Sequence of chain 1.A:
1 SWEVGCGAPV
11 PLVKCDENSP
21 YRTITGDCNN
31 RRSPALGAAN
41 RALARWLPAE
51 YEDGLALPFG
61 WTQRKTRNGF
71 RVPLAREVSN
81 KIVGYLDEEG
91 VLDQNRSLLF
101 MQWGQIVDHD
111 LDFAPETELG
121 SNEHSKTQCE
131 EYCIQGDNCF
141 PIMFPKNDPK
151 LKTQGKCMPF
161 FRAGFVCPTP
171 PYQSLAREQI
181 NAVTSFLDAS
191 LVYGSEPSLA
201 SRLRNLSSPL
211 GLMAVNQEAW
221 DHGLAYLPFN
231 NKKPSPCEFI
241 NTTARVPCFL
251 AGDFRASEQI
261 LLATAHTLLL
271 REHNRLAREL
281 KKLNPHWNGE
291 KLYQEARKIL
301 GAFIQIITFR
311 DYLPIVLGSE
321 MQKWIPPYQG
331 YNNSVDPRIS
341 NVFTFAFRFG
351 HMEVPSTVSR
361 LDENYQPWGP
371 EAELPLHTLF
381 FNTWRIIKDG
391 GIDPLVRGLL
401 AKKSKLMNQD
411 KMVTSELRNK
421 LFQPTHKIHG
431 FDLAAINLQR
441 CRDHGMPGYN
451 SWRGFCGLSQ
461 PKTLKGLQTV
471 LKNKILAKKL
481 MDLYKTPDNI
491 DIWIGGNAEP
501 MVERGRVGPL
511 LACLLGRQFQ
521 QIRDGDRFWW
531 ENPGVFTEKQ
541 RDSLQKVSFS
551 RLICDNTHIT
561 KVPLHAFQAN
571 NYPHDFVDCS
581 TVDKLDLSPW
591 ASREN

A protein and the small-molecule ligand that binds it are described below.
Small molecule (SMILES): CC(=O)N[C@H]1[C@H](O[C@H]2[C@H](O)[C@@H](NC(C)=O)CO[C@@H]2CO)O[C@H](CO)[C@@H](O)[C@@H]1O

Binding-site contacts:
Ligand atom C1 contacts residue SER208 of chain 1.A at 3.4 Å.
Ligand atom C8 contacts residue ALA214 of chain 1.A at 4.3 Å (hydrophobic).
Ligand atom O6 contacts residue LEU212 of chain 1.A at 4.1 Å.
Ligand atom C7 contacts residue ALA214 of chain 1.A at 4.2 Å (hydrophobic).
Ligand atom C6 contacts residue LEU210 of chain 1.A at 4.2 Å (hydrophobic).
Ligand atom C5 contacts residue ASN205 of chain 1.A at 3.6 Å.
Ligand atom C5 contacts residue SER208 of chain 1.A at 3.7 Å.
Ligand atom O7 contacts residue VAL215 of chain 1.A at 3.0 Å (h-bond).
Ligand atom C6 contacts residue TRP220 of chain 1.A at 3.9 Å (hydrophobic).
Ligand atom C6 contacts residue SER208 of chain 1.A at 3.9 Å.
Ligand atom C8 contacts residue GLN217 of chain 1.A at 3.2 Å.
Ligand atom O5 contacts residue SER208 of chain 1.A at 2.9 Å (h-bond).
Ligand atom C2 contacts residue GLN217 of chain 1.A at 4.5 Å.
Ligand atom O6 contacts residue GLN217 of chain 1.A at 4.1 Å.
Ligand atom O6 contacts residue TRP220 of chain 1.A at 3.6 Å.
Ligand atom O7 contacts residue GLN217 of chain 1.A at 3.1 Å (h-bond).
Ligand atom O6 contacts residue SER208 of chain 1.A at 4.2 Å.
Ligand atom O7 contacts residue ALA214 of chain 1.A at 3.6 Å.
Ligand atom O6 contacts residue LEU210 of chain 1.A at 3.6 Å.
Ligand atom C7 contacts residue VAL215 of chain 1.A at 3.9 Å (hydrophobic).
Ligand atom C7 contacts residue GLN217 of chain 1.A at 3.1 Å.
Ligand atom O5 contacts residue LEU212 of chain 1.A at 4.0 Å.
Ligand atom O7 contacts residue ASN205 of chain 1.A at 3.6 Å.
Ligand atom C1 contacts residue ASN205 of chain 1.A at 1.4 Å.
Ligand atom O5 contacts residue ASN205 of chain 1.A at 2.3 Å (h-bond).
Ligand atom C8 contacts residue VAL215 of chain 1.A at 3.8 Å (hydrophobic).
Ligand atom C7 contacts residue ASN205 of chain 1.A at 3.5 Å.
Ligand atom C3 contacts residue ASN205 of chain 1.A at 3.7 Å.
Ligand atom O7 contacts residue MET213 of chain 1.A at 4.5 Å.
Ligand atom C4 contacts residue ASN205 of chain 1.A at 4.2 Å.
Ligand atom O3 contacts residue GLN217 of chain 1.A at 3.3 Å (h-bond).
Ligand atom N2 contacts residue GLN217 of chain 1.A at 3.8 Å.
Ligand atom N2 contacts residue ASN205 of chain 1.A at 2.9 Å (h-bond).
Ligand atom C2 contacts residue ASN205 of chain 1.A at 2.4 Å.